Sequence of chain 27.B:
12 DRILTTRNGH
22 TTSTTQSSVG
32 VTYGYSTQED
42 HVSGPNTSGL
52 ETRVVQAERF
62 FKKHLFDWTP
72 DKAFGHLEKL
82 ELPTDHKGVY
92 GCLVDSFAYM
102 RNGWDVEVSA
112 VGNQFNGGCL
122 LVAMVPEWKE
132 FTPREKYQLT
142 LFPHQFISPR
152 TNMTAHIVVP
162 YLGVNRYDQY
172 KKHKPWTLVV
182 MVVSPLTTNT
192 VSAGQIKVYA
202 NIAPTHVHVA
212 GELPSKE

A small-molecule ligand and the protein it binds are described below.
Small molecule (SMILES): CC(C)C[C@H](NC(=O)[C@H](C)NC(=O)CNC(=O)[C@@H](N)Cc1ccccc1)C(=O)N[C@@H](CC(C)C)C(=O)N[C@@H](C)C(=O)O

Binding-site contacts:
Ligand atom C contacts residue ARG18 of chain 27.B at 3.8 Å.
Ligand atom CB contacts residue ARG18 of chain 27.B at 4.2 Å.
Ligand atom CA contacts residue ASP12 of chain 27.B at 3.7 Å.
Ligand atom O contacts residue THR16 of chain 27.B at 3.1 Å (h-bond).
Ligand atom N contacts residue ILE14 of chain 27.B at 3.0 Å (h-bond).
Ligand atom CG contacts residue THR17 of chain 27.B at 4.3 Å.
Ligand atom CB contacts residue ILE14 of chain 27.B at 4.1 Å (hydrophobic).
Ligand atom CA contacts residue ILE14 of chain 27.B at 4.0 Å (hydrophobic).
Ligand atom CD2 contacts residue VAL32 of chain 27.B at 3.9 Å (hydrophobic).
Ligand atom CB contacts residue THR17 of chain 27.B at 4.0 Å.
Ligand atom O contacts residue ILE14 of chain 27.B at 3.1 Å.
Ligand atom N contacts residue ASP12 of chain 27.B at 4.1 Å.
Ligand atom CG contacts residue THR16 of chain 27.B at 4.0 Å.
Ligand atom O contacts residue ARG18 of chain 27.B at 3.0 Å (salt-bridge).
Ligand atom O contacts residue ILE14 of chain 27.B at 3.5 Å (h-bond).
Ligand atom CB contacts residue THR16 of chain 27.B at 4.2 Å.
Ligand atom C contacts residue ILE14 of chain 27.B at 4.2 Å (hydrophobic).
Ligand atom C contacts residue THR16 of chain 27.B at 4.2 Å.
Ligand atom O contacts residue LEU15 of chain 27.B at 3.5 Å.
Ligand atom CD2 contacts residue ASP106 of chain 27.B at 4.1 Å.
Ligand atom N contacts residue THR16 of chain 27.B at 2.9 Å (h-bond).
Ligand atom C contacts residue ILE14 of chain 27.B at 3.6 Å (hydrophobic).
Ligand atom CB contacts residue LEU15 of chain 27.B at 4.1 Å (hydrophobic).
Ligand atom O contacts residue ARG18 of chain 27.B at 3.6 Å (salt-bridge).
Ligand atom CA contacts residue THR16 of chain 27.B at 3.6 Å.
Ligand atom CD1 contacts residue TYR34 of chain 27.B at 3.0 Å (hydrophobic).
Ligand atom CD1 contacts residue THR16 of chain 27.B at 3.1 Å.
Ligand atom CD2 contacts residue THR17 of chain 27.B at 3.7 Å.
Ligand atom C contacts residue THR16 of chain 27.B at 3.7 Å.
Ligand atom C contacts residue ARG18 of chain 27.B at 4.1 Å.
Ligand atom CD2 contacts residue HIS157 of chain 27.B at 3.7 Å.
Ligand atom CD1 contacts residue ASP12 of chain 27.B at 3.8 Å.
Ligand atom C contacts residue ILE14 of chain 27.B at 3.4 Å (hydrophobic).
Ligand atom CD1 contacts residue ILE14 of chain 27.B at 3.6 Å (hydrophobic).
Ligand atom O contacts residue THR17 of chain 27.B at 3.8 Å.
Ligand atom N contacts residue ILE14 of chain 27.B at 3.5 Å.
Ligand atom CA contacts residue ARG18 of chain 27.B at 3.8 Å.
Ligand atom CE1 contacts residue ASP12 of chain 27.B at 3.5 Å.
Ligand atom CA contacts residue ILE14 of chain 27.B at 3.3 Å (hydrophobic).
Ligand atom CG contacts residue ILE14 of chain 27.B at 4.2 Å (hydrophobic).